The protein below binds the small molecule below.
Small molecule (SMILES): CC(C)C[C@H](NC(=O)[C@H](Cc1ccccc1)N=[N+]=[N-])C(=O)N[C@@H](C)C(=O)N[C@H](CCS(C)(=O)=O)Cc1ccc(CN)cc1

Binding-site contacts:
Ligand atom C25 contacts residue THR1 of chain 1.V at 1.4 Å.
Ligand atom C43 contacts residue THR21 of chain 1.V at 3.4 Å.
Ligand atom C56 contacts residue LEU126 of chain 1.W at 3.6 Å (hydrophobic).
Ligand atom C12 contacts residue GLY47 of chain 1.V at 3.5 Å.
Ligand atom C21 contacts residue ALA32 of chain 1.V at 3.8 Å (hydrophobic).
Ligand atom N52 contacts residue GLN22 of chain 1.V at 3.4 Å (h-bond).
Ligand atom C60 contacts residue THR48 of chain 1.V at 3.7 Å.
Ligand atom C23 contacts residue ALA49 of chain 1.V at 3.8 Å (hydrophobic).
Ligand atom O39 contacts residue ALA49 of chain 1.V at 3.2 Å (h-bond).
Ligand atom O31 contacts residue THR21 of chain 1.V at 3.1 Å (h-bond).
Ligand atom N53 contacts residue GLN22 of chain 1.V at 3.1 Å (h-bond).
Ligand atom O44 contacts residue GLN22 of chain 1.V at 3.7 Å.
Ligand atom C20 contacts residue ALA49 of chain 1.V at 3.8 Å (hydrophobic).
Ligand atom C25 contacts residue LYS33 of chain 1.V at 3.8 Å.
Ligand atom C18 contacts residue LYS33 of chain 1.V at 3.8 Å.
Ligand atom N14 contacts residue GLY47 of chain 1.V at 3.2 Å (h-bond).
Ligand atom O31 contacts residue SER20 of chain 1.V at 3.6 Å.
Ligand atom C9 contacts residue THR21 of chain 1.V at 3.4 Å.
Ligand atom C16 contacts residue THR1 of chain 1.V at 2.8 Å.
Ligand atom C57 contacts residue LEU126 of chain 1.W at 3.7 Å (hydrophobic).
Ligand atom C40 contacts residue ASP125 of chain 1.W at 3.8 Å.
Ligand atom N22 contacts residue GLU53 of chain 1.V at 3.1 Å (salt-bridge).
Ligand atom C26 contacts residue THR1 of chain 1.V at 2.5 Å.
Ligand atom C23 contacts residue SER20 of chain 1.V at 3.7 Å.
Ligand atom C23 contacts residue CYS31 of chain 1.V at 3.7 Å (hydrophobic).
Ligand atom C15 contacts residue THR1 of chain 1.V at 2.4 Å.
Ligand atom O30 contacts residue THR1 of chain 1.V at 3.4 Å.
Ligand atom C15 contacts residue LYS33 of chain 1.V at 3.8 Å.
Ligand atom C24 contacts residue LYS33 of chain 1.V at 3.8 Å.
Ligand atom O30 contacts residue SER129 of chain 1.V at 3.0 Å (h-bond).
Ligand atom C10 contacts residue THR21 of chain 1.V at 3.6 Å.
Ligand atom C26 contacts residue GLY47 of chain 1.V at 3.5 Å.
Ligand atom N8 contacts residue ASP125 of chain 1.W at 3.2 Å (salt-bridge).
Ligand atom C28 contacts residue THR1 of chain 1.V at 3.8 Å.
Ligand atom N11 contacts residue THR21 of chain 1.V at 2.9 Å (h-bond).
Ligand atom C43 contacts residue ALA27 of chain 1.V at 3.5 Å (hydrophobic).
Ligand atom S27 contacts residue THR1 of chain 1.V at 3.6 Å (h-bond).
Ligand atom N14 contacts residue THR1 of chain 1.V at 3.6 Å.
Ligand atom C18 contacts residue GLY45 of chain 1.V at 3.6 Å.
Ligand atom C43 contacts residue SER20 of chain 1.V at 3.8 Å.

Sequence of chain 1.V:
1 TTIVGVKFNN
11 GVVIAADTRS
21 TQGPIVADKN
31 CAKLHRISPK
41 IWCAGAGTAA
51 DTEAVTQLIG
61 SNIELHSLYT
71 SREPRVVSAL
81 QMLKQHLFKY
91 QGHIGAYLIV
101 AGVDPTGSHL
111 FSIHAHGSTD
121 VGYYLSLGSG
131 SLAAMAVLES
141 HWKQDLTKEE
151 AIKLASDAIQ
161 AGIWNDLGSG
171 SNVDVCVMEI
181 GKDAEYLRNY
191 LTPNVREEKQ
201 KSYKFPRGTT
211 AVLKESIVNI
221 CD

Sequence of chain 1.W:
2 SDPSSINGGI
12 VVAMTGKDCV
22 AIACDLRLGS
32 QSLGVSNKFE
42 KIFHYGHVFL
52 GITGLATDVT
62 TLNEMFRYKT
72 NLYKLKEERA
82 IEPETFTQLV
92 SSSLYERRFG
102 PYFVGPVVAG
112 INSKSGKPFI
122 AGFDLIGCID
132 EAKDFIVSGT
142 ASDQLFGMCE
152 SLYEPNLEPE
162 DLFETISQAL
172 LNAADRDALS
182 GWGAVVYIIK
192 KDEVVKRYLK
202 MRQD